The protein below binds the small molecule below.
Small molecule (SMILES): CC(=O)N[C@@H]1[C@@H](O)[C@H](O)[C@@H](CO)O[C@H]1O

Binding-site contacts:
Ligand atom O5 contacts residue ASP38 of chain 1.A at 3.6 Å.
Ligand atom O6 contacts residue ASP38 of chain 1.A at 3.1 Å (salt-bridge).
Ligand atom N2 contacts residue ASN83 of chain 1.A at 3.2 Å (h-bond).
Ligand atom C6 contacts residue ASN83 of chain 1.A at 4.3 Å.
Ligand atom O4 contacts residue ASP38 of chain 1.A at 4.1 Å.
Ligand atom C8 contacts residue ARG47 of chain 1.A at 3.5 Å.
Ligand atom O7 contacts residue ARG47 of chain 1.A at 2.4 Å (salt-bridge).
Ligand atom O6 contacts residue ASN83 of chain 1.A at 3.9 Å.
Ligand atom C4 contacts residue ASP38 of chain 1.A at 3.5 Å.
Ligand atom C7 contacts residue ARG47 of chain 1.A at 3.0 Å.
Ligand atom O5 contacts residue ASN83 of chain 1.A at 2.0 Å (h-bond).
Ligand atom O7 contacts residue ASN83 of chain 1.A at 3.4 Å (h-bond).
Ligand atom C2 contacts residue ASN83 of chain 1.A at 2.4 Å.
Ligand atom C6 contacts residue ASP38 of chain 1.A at 3.2 Å.
Ligand atom C5 contacts residue ASN83 of chain 1.A at 3.4 Å.
Ligand atom C3 contacts residue ASN83 of chain 1.A at 3.7 Å.
Ligand atom C1 contacts residue ASN83 of chain 1.A at 1.4 Å.
Ligand atom C7 contacts residue ASN83 of chain 1.A at 3.6 Å.
Ligand atom N2 contacts residue ARG47 of chain 1.A at 4.0 Å.
Ligand atom O7 contacts residue TYR42 of chain 1.A at 4.3 Å.
Ligand atom C5 contacts residue ASP38 of chain 1.A at 3.6 Å.
Ligand atom C4 contacts residue ASN83 of chain 1.A at 3.9 Å.

Sequence of chain 1.A:
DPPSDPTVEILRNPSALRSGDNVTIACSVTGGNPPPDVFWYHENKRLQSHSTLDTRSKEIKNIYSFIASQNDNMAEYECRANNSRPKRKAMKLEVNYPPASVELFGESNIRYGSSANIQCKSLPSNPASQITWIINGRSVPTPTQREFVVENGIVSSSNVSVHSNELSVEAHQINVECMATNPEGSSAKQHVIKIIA